This small molecule binds to this protein.
Small molecule (SMILES): Cc1cc(N)nc(CCc2cc(F)cc(CC[C@@H]3C[C@H](F)CN3C)c2)c1

Binding-site contacts:
Ligand atom C07 contacts residue GLY315 of chain 1.D at 3.7 Å.
Ligand atom C07 contacts residue PHE313 of chain 1.D at 3.6 Å (hydrophobic).
Ligand atom C25 contacts residue HEM1 of chain 1.IA at 3.0 Å.
Ligand atom N21 contacts residue TYR435 of chain 1.D at 3.3 Å.
Ligand atom N01 contacts residue GLU321 of chain 1.D at 2.7 Å (salt-bridge).
Ligand atom C08 contacts residue GLU321 of chain 1.D at 3.3 Å.
Ligand atom F13 contacts residue TRP407 of chain 1.D at 3.8 Å.
Ligand atom N02 contacts residue MET318 of chain 1.D at 3.9 Å.
Ligand atom C15 contacts residue HEM1 of chain 1.IA at 3.9 Å.
Ligand atom C09 contacts residue VAL296 of chain 1.D at 3.6 Å (hydrophobic).
Ligand atom C21 contacts residue TYR435 of chain 1.D at 3.6 Å (hydrophobic).
Ligand atom C02 contacts residue TRP316 of chain 1.D at 3.8 Å (hydrophobic).
Ligand atom N02 contacts residue GLU321 of chain 1.D at 2.7 Å (salt-bridge).
Ligand atom C07 contacts residue PRO294 of chain 1.D at 3.9 Å (hydrophobic).
Ligand atom N02 contacts residue HEM1 of chain 1.IA at 3.3 Å.
Ligand atom C24 contacts residue TYR435 of chain 1.D at 3.7 Å (hydrophobic).
Ligand atom C07 contacts residue HEM1 of chain 1.IA at 3.6 Å.
Ligand atom N01 contacts residue HEM1 of chain 1.IA at 3.8 Å.
Ligand atom C13 contacts residue HEM1 of chain 1.IA at 3.8 Å.
Ligand atom C24 contacts residue TRP407 of chain 1.D at 3.5 Å (hydrophobic).
Ligand atom C03 contacts residue HEM1 of chain 1.IA at 3.3 Å.
Ligand atom N02 contacts residue TRP316 of chain 1.D at 2.8 Å (h-bond).
Ligand atom C16 contacts residue HEM1 of chain 1.IA at 3.8 Å.
Ligand atom C24 contacts residue HEM1 of chain 1.IA at 3.7 Å.
Ligand atom F13 contacts residue ARG325 of chain 1.D at 3.5 Å.
Ligand atom C02 contacts residue HEM1 of chain 1.IA at 3.6 Å.
Ligand atom N02 contacts residue TYR317 of chain 1.D at 3.6 Å.
Ligand atom C06 contacts residue GLU321 of chain 1.D at 3.5 Å.
Ligand atom C04 contacts residue HEM1 of chain 1.IA at 3.9 Å.
Ligand atom C12 contacts residue HEM1 of chain 1.IA at 3.2 Å.
Ligand atom C23 contacts residue PHE65 of chain 1.D at 3.6 Å (hydrophobic).
Ligand atom F13 contacts residue H4B1 of chain 1.GA at 3.5 Å.
Ligand atom C23 contacts residue VAL64 of chain 1.D at 3.4 Å (hydrophobic).
Ligand atom F23 contacts residue VAL64 of chain 1.D at 3.6 Å.
Ligand atom C22 contacts residue PHE65 of chain 1.D at 3.2 Å (hydrophobic).
Ligand atom C05 contacts residue VAL296 of chain 1.D at 3.7 Å (hydrophobic).
Ligand atom N21 contacts residue HEM1 of chain 1.IA at 3.6 Å (h-bond).
Ligand atom F13 contacts residue HEM1 of chain 1.IA at 3.3 Å.
Ligand atom C02 contacts residue GLU321 of chain 1.D at 3.5 Å.
Ligand atom C03 contacts residue PRO294 of chain 1.D at 3.8 Å (hydrophobic).

Sequence of chain 1.D:
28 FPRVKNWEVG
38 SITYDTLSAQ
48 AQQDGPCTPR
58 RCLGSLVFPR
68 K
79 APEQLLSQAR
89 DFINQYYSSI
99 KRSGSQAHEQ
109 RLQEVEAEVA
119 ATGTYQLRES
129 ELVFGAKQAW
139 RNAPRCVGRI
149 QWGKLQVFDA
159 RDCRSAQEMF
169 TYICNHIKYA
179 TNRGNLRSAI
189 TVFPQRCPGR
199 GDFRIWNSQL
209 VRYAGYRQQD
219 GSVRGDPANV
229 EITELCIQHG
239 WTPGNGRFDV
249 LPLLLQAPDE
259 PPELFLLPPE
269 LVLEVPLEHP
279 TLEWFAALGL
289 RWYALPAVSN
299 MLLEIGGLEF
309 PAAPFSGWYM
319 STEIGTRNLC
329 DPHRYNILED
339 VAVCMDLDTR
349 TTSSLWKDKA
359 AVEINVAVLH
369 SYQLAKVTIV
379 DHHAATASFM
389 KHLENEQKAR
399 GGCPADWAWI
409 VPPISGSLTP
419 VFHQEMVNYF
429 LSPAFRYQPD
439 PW